Sequence of chain 1.B:
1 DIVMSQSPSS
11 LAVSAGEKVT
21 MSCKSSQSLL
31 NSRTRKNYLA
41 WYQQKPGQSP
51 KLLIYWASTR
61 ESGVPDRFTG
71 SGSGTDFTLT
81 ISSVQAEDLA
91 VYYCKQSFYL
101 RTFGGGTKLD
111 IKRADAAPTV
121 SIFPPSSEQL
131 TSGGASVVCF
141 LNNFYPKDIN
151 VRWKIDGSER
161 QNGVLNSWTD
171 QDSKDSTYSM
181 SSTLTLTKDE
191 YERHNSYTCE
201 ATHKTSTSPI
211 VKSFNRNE

Binding-site contacts:
Ligand atom CE1 contacts residue SER57 of chain 1.A at 3.5 Å.
Ligand atom N contacts residue TYR59 of chain 1.A at 3.6 Å.
Ligand atom O contacts residue ASN31 of chain 1.B at 3.0 Å (h-bond).
Ligand atom O contacts residue TYR99 of chain 1.B at 3.6 Å.
Ligand atom N contacts residue TYR101 of chain 1.A at 3.7 Å.
Ligand atom O contacts residue TYR59 of chain 1.A at 3.7 Å.
Ligand atom ND1 contacts residue PHE52 of chain 1.A at 3.6 Å.
Ligand atom CA contacts residue TYR59 of chain 1.A at 3.4 Å (hydrophobic).
Ligand atom O contacts residue PHE105 of chain 1.A at 3.4 Å.
Ligand atom CA contacts residue SER97 of chain 1.B at 3.6 Å.
Ligand atom ND1 contacts residue SER57 of chain 1.A at 3.1 Å (h-bond).
Ligand atom CG contacts residue SER57 of chain 1.A at 3.7 Å.
Ligand atom N contacts residue SER97 of chain 1.B at 3.5 Å (h-bond).
Ligand atom CG contacts residue PHE52 of chain 1.A at 3.7 Å (hydrophobic).
Ligand atom N contacts residue PHE98 of chain 1.B at 3.1 Å (h-bond).
Ligand atom CB contacts residue TYR99 of chain 1.B at 3.5 Å (hydrophobic).
Ligand atom CB contacts residue SER57 of chain 1.A at 3.6 Å.
Ligand atom C contacts residue TYR59 of chain 1.A at 3.8 Å (hydrophobic).
Ligand atom NE2 contacts residue GLU50 of chain 1.A at 3.6 Å.
Ligand atom ND1 contacts residue TYR59 of chain 1.A at 3.8 Å.
Ligand atom C contacts residue TYR59 of chain 1.A at 3.6 Å (hydrophobic).
Ligand atom O contacts residue LEU100 of chain 1.B at 2.6 Å (h-bond).
Ligand atom N contacts residue PHE105 of chain 1.A at 3.3 Å.
Ligand atom CA contacts residue PHE98 of chain 1.B at 3.8 Å (hydrophobic).
Ligand atom CE1 contacts residue TYR59 of chain 1.A at 3.6 Å (hydrophobic).
Ligand atom NE2 contacts residue PHE52 of chain 1.A at 3.7 Å.
Ligand atom CA contacts residue PHE105 of chain 1.A at 3.2 Å (hydrophobic).
Ligand atom CA contacts residue TYR101 of chain 1.A at 3.8 Å (hydrophobic).
Ligand atom CG contacts residue TYR59 of chain 1.A at 3.8 Å (hydrophobic).
Ligand atom C contacts residue PHE105 of chain 1.A at 3.3 Å (hydrophobic).
Ligand atom CD contacts residue TYR59 of chain 1.A at 3.5 Å (hydrophobic).
Ligand atom O contacts residue TYR59 of chain 1.A at 3.0 Å (h-bond).
Ligand atom CD2 contacts residue PHE52 of chain 1.A at 3.8 Å (hydrophobic).
Ligand atom O contacts residue TYR38 of chain 1.B at 3.2 Å.
Ligand atom O contacts residue ARG101 of chain 1.B at 3.4 Å (salt-bridge).
Ligand atom CE1 contacts residue PHE52 of chain 1.A at 3.6 Å (hydrophobic).
Ligand atom C contacts residue TYR38 of chain 1.B at 3.5 Å (hydrophobic).
Ligand atom CD2 contacts residue TYR101 of chain 1.A at 3.7 Å (hydrophobic).
Ligand atom NE2 contacts residue VAL33 of chain 1.A at 3.8 Å.
Ligand atom CA contacts residue TYR38 of chain 1.B at 3.6 Å (hydrophobic).

The protein below binds the small molecule below.
Small molecule (SMILES): CC(C)[C@H](NC(=O)[C@@H](N)Cc1cnc[nH]1)C(=O)N1CCC[C@H]1C(=O)NCC(=O)NCC(=O)NCC(=O)N[C@H](C=O)CO

Sequence of chain 1.A:
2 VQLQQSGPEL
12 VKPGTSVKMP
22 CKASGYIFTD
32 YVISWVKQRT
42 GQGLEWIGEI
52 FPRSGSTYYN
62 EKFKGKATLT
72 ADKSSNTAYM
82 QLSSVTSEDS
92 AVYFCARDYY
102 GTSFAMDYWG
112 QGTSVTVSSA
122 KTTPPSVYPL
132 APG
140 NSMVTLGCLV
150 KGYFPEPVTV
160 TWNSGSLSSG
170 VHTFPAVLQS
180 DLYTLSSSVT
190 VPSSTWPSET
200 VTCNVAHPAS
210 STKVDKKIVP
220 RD